Sequence of chain 1.A:
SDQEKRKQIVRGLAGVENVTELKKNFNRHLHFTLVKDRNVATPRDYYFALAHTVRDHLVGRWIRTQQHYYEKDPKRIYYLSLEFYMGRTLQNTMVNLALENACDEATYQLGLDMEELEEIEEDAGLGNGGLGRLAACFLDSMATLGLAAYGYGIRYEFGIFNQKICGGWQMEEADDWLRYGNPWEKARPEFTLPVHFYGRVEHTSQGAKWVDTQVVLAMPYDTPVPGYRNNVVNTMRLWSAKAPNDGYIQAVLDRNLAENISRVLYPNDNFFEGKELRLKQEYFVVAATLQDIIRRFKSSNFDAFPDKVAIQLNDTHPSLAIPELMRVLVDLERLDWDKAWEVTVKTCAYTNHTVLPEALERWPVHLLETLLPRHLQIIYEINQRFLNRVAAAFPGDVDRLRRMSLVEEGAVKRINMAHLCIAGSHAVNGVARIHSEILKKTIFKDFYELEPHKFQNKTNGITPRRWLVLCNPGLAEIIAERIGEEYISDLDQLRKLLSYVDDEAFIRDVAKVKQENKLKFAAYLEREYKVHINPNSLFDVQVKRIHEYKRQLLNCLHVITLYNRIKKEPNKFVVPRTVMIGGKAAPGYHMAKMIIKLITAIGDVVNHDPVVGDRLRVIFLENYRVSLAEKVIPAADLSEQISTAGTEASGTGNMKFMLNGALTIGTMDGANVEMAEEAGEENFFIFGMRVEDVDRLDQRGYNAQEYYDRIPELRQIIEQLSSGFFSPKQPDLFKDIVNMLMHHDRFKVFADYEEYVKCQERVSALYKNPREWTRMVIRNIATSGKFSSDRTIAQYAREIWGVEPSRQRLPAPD

Binding-site contacts:
Ligand atom C6 contacts residue GLY135 of chain 1.A at 3.8 Å.
Ligand atom O5 contacts residue LEU136 of chain 1.A at 3.8 Å.
Ligand atom C3 contacts residue SER674 of chain 1.A at 4.2 Å.
Ligand atom O6 contacts residue LEU139 of chain 1.A at 3.8 Å.
Ligand atom O6 contacts residue VAL455 of chain 1.A at 3.9 Å.
Ligand atom O4 contacts residue GLY675 of chain 1.A at 2.8 Å (h-bond).
Ligand atom O6 contacts residue HIS377 of chain 1.A at 2.9 Å (h-bond).
Ligand atom C6 contacts residue LEU136 of chain 1.A at 4.1 Å (hydrophobic).
Ligand atom O3 contacts residue ALA673 of chain 1.A at 3.5 Å (h-bond).
Ligand atom O1 contacts residue ASN284 of chain 1.A at 3.9 Å.
Ligand atom O2 contacts residue ASN284 of chain 1.A at 3.0 Å (h-bond).
Ligand atom O2 contacts residue TYR573 of chain 1.A at 3.3 Å (h-bond).
Ligand atom O4 contacts residue THR676 of chain 1.A at 4.0 Å.
Ligand atom C4 contacts residue ASN484 of chain 1.A at 4.0 Å.
Ligand atom C1 contacts residue LEU136 of chain 1.A at 4.2 Å (hydrophobic).
Ligand atom C5 contacts residue GLY135 of chain 1.A at 3.8 Å.
Ligand atom C2 contacts residue ASN284 of chain 1.A at 4.0 Å.
Ligand atom O1 contacts residue GLY135 of chain 1.A at 3.9 Å.
Ligand atom C6 contacts residue ASN484 of chain 1.A at 3.3 Å.
Ligand atom C3 contacts residue GLU672 of chain 1.A at 3.5 Å.
Ligand atom O2 contacts residue HIS377 of chain 1.A at 3.9 Å.
Ligand atom O3 contacts residue SER674 of chain 1.A at 3.1 Å (h-bond).
Ligand atom C4 contacts residue GLY675 of chain 1.A at 3.8 Å.
Ligand atom O3 contacts residue GLY675 of chain 1.A at 3.1 Å (h-bond).
Ligand atom O5 contacts residue HIS377 of chain 1.A at 3.7 Å.
Ligand atom C6 contacts residue LEU139 of chain 1.A at 3.9 Å (hydrophobic).
Ligand atom O5 contacts residue GLY135 of chain 1.A at 4.2 Å.
Ligand atom O2 contacts residue GLU672 of chain 1.A at 3.3 Å (salt-bridge).
Ligand atom O4 contacts residue SER674 of chain 1.A at 3.7 Å.
Ligand atom O4 contacts residue ASN484 of chain 1.A at 3.5 Å (h-bond).
Ligand atom C1 contacts residue ASN284 of chain 1.A at 4.1 Å.
Ligand atom C2 contacts residue GLU672 of chain 1.A at 4.0 Å.
Ligand atom O3 contacts residue GLU672 of chain 1.A at 2.8 Å (salt-bridge).
Ligand atom C6 contacts residue HIS377 of chain 1.A at 3.7 Å.
Ligand atom C2 contacts residue HIS377 of chain 1.A at 3.3 Å.
Ligand atom C5 contacts residue LEU136 of chain 1.A at 3.8 Å (hydrophobic).
Ligand atom C1 contacts residue HIS377 of chain 1.A at 3.8 Å.
Ligand atom O6 contacts residue ASN484 of chain 1.A at 2.8 Å (h-bond).
Ligand atom O1 contacts residue LEU136 of chain 1.A at 3.5 Å (h-bond).
Ligand atom C3 contacts residue GLY675 of chain 1.A at 3.9 Å.

A small-molecule ligand and the protein it binds are described below.
Small molecule (SMILES): OC[C@H]1O[C@H](O)[C@H](O)[C@@H](O)[C@@H]1O